The protein below binds the small molecule below.
Small molecule (SMILES): CCC(=O)N(c1ccccc1)C1CCN(CCc2ccccc2)CC1

Sequence of chain 1.A:
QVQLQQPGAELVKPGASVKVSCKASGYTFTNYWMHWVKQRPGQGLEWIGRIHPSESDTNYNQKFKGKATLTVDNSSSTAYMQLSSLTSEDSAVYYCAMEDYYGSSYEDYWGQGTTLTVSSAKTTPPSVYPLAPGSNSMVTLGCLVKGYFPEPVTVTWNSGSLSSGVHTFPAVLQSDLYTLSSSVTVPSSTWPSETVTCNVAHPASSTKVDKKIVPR

Sequence of chain 1.B:
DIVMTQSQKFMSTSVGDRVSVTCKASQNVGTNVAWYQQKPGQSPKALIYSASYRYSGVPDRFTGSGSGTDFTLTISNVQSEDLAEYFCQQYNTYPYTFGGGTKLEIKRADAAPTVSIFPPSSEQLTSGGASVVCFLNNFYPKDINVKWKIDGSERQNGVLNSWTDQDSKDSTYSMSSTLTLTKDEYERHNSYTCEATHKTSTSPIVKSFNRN

Binding-site contacts:
Ligand atom C18 contacts residue SER50 of chain 1.B at 3.3 Å.
Ligand atom C12 contacts residue GLU99 of chain 1.A at 3.4 Å.
Ligand atom C21 contacts residue HIS35 of chain 1.A at 3.6 Å.
Ligand atom C04 contacts residue TYR36 of chain 1.B at 3.8 Å (hydrophobic).
Ligand atom C23 contacts residue ALA97 of chain 1.A at 3.9 Å (hydrophobic).
Ligand atom C23 contacts residue MET98 of chain 1.A at 3.3 Å (hydrophobic).
Ligand atom C03 contacts residue HIS35 of chain 1.A at 3.6 Å.
Ligand atom O01 contacts residue TYR96 of chain 1.B at 3.2 Å.
Ligand atom C24 contacts residue TRP110 of chain 1.A at 4.0 Å (hydrophobic).
Ligand atom C02 contacts residue TYR36 of chain 1.B at 3.6 Å (hydrophobic).
Ligand atom C22 contacts residue GLU99 of chain 1.A at 3.7 Å.
Ligand atom C19 contacts residue TYR49 of chain 1.B at 3.8 Å (hydrophobic).
Ligand atom C08 contacts residue TYR91 of chain 1.B at 3.8 Å (hydrophobic).
Ligand atom C12 contacts residue TYR91 of chain 1.B at 3.7 Å (hydrophobic).
Ligand atom C17 contacts residue SER50 of chain 1.B at 3.8 Å.
Ligand atom C13 contacts residue GLU99 of chain 1.A at 3.1 Å.
Ligand atom C25 contacts residue TYR36 of chain 1.B at 3.3 Å (hydrophobic).
Ligand atom C24 contacts residue ASP108 of chain 1.A at 3.8 Å.
Ligand atom C19 contacts residue SER50 of chain 1.B at 3.9 Å.
Ligand atom C22 contacts residue MET98 of chain 1.A at 3.4 Å (hydrophobic).
Ligand atom C23 contacts residue ASP108 of chain 1.A at 3.8 Å.
Ligand atom C11 contacts residue GLU99 of chain 1.A at 3.4 Å.
Ligand atom O01 contacts residue TYR36 of chain 1.B at 4.0 Å.
Ligand atom C07 contacts residue TYR55 of chain 1.B at 3.3 Å (hydrophobic).
Ligand atom C08 contacts residue TYR55 of chain 1.B at 3.3 Å (hydrophobic).
Ligand atom N05 contacts residue TYR36 of chain 1.B at 3.5 Å (h-bond).
Ligand atom C04 contacts residue GLN89 of chain 1.B at 3.5 Å.
Ligand atom C04 contacts residue VAL37 of chain 1.A at 3.9 Å (hydrophobic).
Ligand atom O01 contacts residue GLN89 of chain 1.B at 2.7 Å (h-bond).
Ligand atom C20 contacts residue TYR36 of chain 1.B at 3.9 Å (hydrophobic).
Ligand atom C02 contacts residue HIS35 of chain 1.A at 3.8 Å.
Ligand atom C10 contacts residue GLU99 of chain 1.A at 3.2 Å.
Ligand atom C07 contacts residue GLU99 of chain 1.A at 3.7 Å.
Ligand atom C06 contacts residue TYR36 of chain 1.B at 3.8 Å (hydrophobic).
Ligand atom C07 contacts residue TYR36 of chain 1.B at 3.5 Å (hydrophobic).
Ligand atom C04 contacts residue PHE98 of chain 1.B at 3.6 Å (hydrophobic).
Ligand atom C19 contacts residue TYR106 of chain 1.A at 3.6 Å (hydrophobic).
Ligand atom C02 contacts residue GLN89 of chain 1.B at 3.6 Å.
Ligand atom C08 contacts residue GLU99 of chain 1.A at 3.6 Å.
Ligand atom N09 contacts residue GLU99 of chain 1.A at 2.7 Å (salt-bridge).